Sequence of chain 1.A:
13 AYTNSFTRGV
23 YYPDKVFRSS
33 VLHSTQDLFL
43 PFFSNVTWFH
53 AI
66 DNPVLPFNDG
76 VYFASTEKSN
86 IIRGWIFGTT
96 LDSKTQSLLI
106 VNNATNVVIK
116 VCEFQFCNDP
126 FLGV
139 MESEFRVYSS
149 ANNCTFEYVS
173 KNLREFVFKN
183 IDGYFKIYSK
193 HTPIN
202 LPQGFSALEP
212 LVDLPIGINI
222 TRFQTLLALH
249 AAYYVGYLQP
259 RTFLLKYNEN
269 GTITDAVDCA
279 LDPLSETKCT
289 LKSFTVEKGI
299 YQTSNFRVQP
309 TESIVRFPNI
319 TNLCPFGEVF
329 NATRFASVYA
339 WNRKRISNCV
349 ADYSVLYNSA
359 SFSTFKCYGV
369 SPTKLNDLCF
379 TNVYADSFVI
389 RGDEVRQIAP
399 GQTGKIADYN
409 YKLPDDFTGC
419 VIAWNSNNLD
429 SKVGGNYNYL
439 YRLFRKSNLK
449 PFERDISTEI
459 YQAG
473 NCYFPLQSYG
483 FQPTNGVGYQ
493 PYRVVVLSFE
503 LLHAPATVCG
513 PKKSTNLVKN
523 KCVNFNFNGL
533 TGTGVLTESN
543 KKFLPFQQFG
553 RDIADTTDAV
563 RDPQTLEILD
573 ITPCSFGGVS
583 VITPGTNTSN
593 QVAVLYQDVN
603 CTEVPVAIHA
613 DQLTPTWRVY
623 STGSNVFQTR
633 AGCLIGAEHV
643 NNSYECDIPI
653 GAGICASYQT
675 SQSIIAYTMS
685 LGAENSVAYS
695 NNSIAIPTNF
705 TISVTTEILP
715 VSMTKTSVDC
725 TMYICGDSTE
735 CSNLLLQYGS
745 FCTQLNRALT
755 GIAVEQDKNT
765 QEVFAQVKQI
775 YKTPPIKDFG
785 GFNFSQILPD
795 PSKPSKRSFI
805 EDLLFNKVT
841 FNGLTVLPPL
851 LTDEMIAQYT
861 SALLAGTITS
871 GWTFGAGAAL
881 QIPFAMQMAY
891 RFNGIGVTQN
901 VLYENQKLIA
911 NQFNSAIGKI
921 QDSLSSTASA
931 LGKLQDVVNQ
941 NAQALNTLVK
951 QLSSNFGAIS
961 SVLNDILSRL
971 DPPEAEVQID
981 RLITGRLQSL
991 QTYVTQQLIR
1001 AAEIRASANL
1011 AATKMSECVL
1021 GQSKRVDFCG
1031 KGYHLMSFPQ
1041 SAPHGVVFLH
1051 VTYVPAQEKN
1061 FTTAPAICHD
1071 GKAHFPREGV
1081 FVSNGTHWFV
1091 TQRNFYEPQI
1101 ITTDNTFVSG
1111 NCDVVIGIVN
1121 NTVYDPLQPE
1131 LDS

A protein and the small-molecule ligand that binds it are described below.
Small molecule (SMILES): CC(=O)N[C@H]1[C@H](O[C@H]2[C@H](O)[C@@H](NC(C)=O)CO[C@@H]2CO)O[C@H](CO)[C@@H](O)[C@@H]1O

Binding-site contacts:
Ligand atom C8 contacts residue ASN1120 of chain 1.A at 3.8 Å.
Ligand atom C1 contacts residue ASN1120 of chain 1.A at 1.4 Å.
Ligand atom C2 contacts residue ASN1120 of chain 1.A at 2.5 Å.
Ligand atom C5 contacts residue ASN1120 of chain 1.A at 3.6 Å.
Ligand atom C7 contacts residue ASN1120 of chain 1.A at 3.5 Å.
Ligand atom N2 contacts residue ASN1120 of chain 1.A at 2.7 Å (h-bond).
Ligand atom C3 contacts residue ASN1120 of chain 1.A at 3.8 Å.
Ligand atom C4 contacts residue ASN1120 of chain 1.A at 4.2 Å.
Ligand atom O6 contacts residue ASN1120 of chain 1.A at 4.4 Å.
Ligand atom O5 contacts residue ASN1120 of chain 1.A at 2.3 Å (h-bond).
Ligand atom O7 contacts residue ASN1120 of chain 1.A at 4.1 Å.